Sequence of chain 1.E:
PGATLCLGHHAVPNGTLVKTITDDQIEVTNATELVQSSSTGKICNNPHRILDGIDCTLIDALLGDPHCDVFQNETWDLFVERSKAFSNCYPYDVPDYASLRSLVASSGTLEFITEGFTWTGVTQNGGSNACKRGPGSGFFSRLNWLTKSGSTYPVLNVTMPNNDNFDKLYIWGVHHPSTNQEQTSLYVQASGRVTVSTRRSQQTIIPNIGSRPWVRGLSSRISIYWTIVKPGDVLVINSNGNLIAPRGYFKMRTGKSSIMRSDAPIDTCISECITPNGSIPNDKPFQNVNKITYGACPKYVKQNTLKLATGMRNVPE

Binding-site contacts:
Ligand atom C7 contacts residue SER213 of chain 1.A at 3.3 Å.
Ligand atom N2 contacts residue SER213 of chain 1.A at 3.1 Å (h-bond).
Ligand atom C5 contacts residue ASN159 of chain 1.E at 3.7 Å.
Ligand atom C4 contacts residue ASN159 of chain 1.E at 4.2 Å.
Ligand atom C2 contacts residue SER213 of chain 1.A at 4.4 Å.
Ligand atom C5 contacts residue THR161 of chain 1.E at 3.8 Å.
Ligand atom C6 contacts residue THR161 of chain 1.E at 3.8 Å.
Ligand atom C7 contacts residue ASN159 of chain 1.E at 3.3 Å.
Ligand atom C1 contacts residue THR161 of chain 1.E at 4.5 Å.
Ligand atom C1 contacts residue ASN159 of chain 1.E at 1.4 Å.
Ligand atom C3 contacts residue ASN159 of chain 1.E at 3.8 Å.
Ligand atom N2 contacts residue ASN159 of chain 1.E at 2.9 Å (h-bond).
Ligand atom O5 contacts residue ASN159 of chain 1.E at 2.4 Å (h-bond).
Ligand atom O7 contacts residue SER213 of chain 1.A at 2.8 Å (h-bond).
Ligand atom O5 contacts residue THR161 of chain 1.E at 3.9 Å.
Ligand atom O7 contacts residue ASN159 of chain 1.E at 4.2 Å.
Ligand atom C2 contacts residue ASN159 of chain 1.E at 2.5 Å.
Ligand atom C8 contacts residue ASN159 of chain 1.E at 3.5 Å.

A small-molecule ligand and the protein it binds are described below.
Small molecule (SMILES): CC(=O)N[C@@H]1[C@@H](O)[C@H](O)[C@@H](CO)O[C@H]1O

Sequence of chain 1.A:
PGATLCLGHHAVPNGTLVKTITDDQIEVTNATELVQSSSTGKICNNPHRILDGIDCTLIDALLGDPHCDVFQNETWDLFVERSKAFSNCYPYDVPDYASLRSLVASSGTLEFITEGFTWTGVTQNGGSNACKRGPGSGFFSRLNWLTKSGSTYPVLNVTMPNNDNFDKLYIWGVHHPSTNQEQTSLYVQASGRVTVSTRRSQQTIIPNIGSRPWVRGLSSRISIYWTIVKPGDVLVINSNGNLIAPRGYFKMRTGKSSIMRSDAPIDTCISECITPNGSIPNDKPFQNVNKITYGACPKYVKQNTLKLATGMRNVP